A small-molecule ligand and the protein it binds are described below.
Small molecule (SMILES): CC(C)=CCC/C(C)=C/CC/C(C)=C/CONC(=O)CP(=O)(O)O

Sequence of chain 1.A:
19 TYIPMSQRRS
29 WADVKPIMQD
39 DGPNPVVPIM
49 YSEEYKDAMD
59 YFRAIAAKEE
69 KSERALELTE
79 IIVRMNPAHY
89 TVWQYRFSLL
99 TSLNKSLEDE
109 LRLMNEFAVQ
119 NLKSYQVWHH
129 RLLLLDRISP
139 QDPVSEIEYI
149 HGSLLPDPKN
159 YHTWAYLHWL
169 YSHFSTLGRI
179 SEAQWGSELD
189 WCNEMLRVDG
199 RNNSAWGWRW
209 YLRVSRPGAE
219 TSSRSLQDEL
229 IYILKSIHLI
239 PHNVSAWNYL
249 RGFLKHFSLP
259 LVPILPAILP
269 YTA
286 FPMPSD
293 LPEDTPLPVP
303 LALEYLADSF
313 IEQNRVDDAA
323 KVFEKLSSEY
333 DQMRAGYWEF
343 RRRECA

Sequence of chain 1.C:
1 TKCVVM

Binding-site contacts:
Ligand atom C18 contacts residue TYR409 of chain 1.B at 3.5 Å (hydrophobic).
Ligand atom C23 contacts residue HIS266 of chain 1.B at 3.8 Å.
Ligand atom C15 contacts residue VAL5 of chain 1.C at 3.8 Å (hydrophobic).
Ligand atom O36 contacts residue LYS121 of chain 1.A at 3.6 Å.
Ligand atom C34 contacts residue VAL4 of chain 1.C at 3.9 Å (hydrophobic).
Ligand atom C10 contacts residue ARG197 of chain 1.B at 3.6 Å.
Ligand atom P46 contacts residue TYR326 of chain 1.B at 3.4 Å.
Ligand atom O49 contacts residue TYR326 of chain 1.B at 2.5 Å (h-bond).
Ligand atom C2 contacts residue ARG197 of chain 1.B at 3.9 Å.
Ligand atom C15 contacts residue GLY268 of chain 1.B at 3.5 Å.
Ligand atom O50 contacts residue ARG317 of chain 1.B at 2.8 Å.
Ligand atom C12 contacts residue TRP329 of chain 1.B at 3.5 Å (hydrophobic).
Ligand atom C30 contacts residue TYR269 of chain 1.B at 3.7 Å (hydrophobic).
Ligand atom C24 contacts residue TYR269 of chain 1.B at 3.6 Å (hydrophobic).
Ligand atom C18 contacts residue GLY268 of chain 1.B at 3.8 Å.
Ligand atom C12 contacts residue GLY268 of chain 1.B at 3.8 Å.
Ligand atom O50 contacts residue HIS266 of chain 1.B at 2.7 Å.
Ligand atom C6 contacts residue CYS272 of chain 1.B at 3.5 Å (hydrophobic).
Ligand atom O51 contacts residue LYS320 of chain 1.B at 2.7 Å (salt-bridge).
Ligand atom O44 contacts residue ARG317 of chain 1.B at 3.4 Å (salt-bridge).
Ligand atom C34 contacts residue HIS160 of chain 1.A at 3.9 Å.
Ligand atom C43 contacts residue LYS121 of chain 1.A at 3.7 Å.
Ligand atom C45 contacts residue TYR326 of chain 1.B at 3.5 Å (hydrophobic).
Ligand atom C12 contacts residue VAL5 of chain 1.C at 3.7 Å (hydrophobic).
Ligand atom C1 contacts residue TRP90 of chain 1.B at 3.7 Å (hydrophobic).
Ligand atom C35 contacts residue TYR159 of chain 1.A at 3.9 Å (hydrophobic).
Ligand atom O44 contacts residue LYS320 of chain 1.B at 3.9 Å.
Ligand atom N42 contacts residue LYS121 of chain 1.A at 3.9 Å.
Ligand atom O44 contacts residue LYS121 of chain 1.A at 3.9 Å.
Ligand atom C1 contacts residue LEU141 of chain 1.B at 3.5 Å (hydrophobic).
Ligand atom C24 contacts residue TYR123 of chain 1.A at 3.1 Å (hydrophobic).
Ligand atom C1 contacts residue VAL5 of chain 1.C at 3.7 Å (hydrophobic).
Ligand atom C18 contacts residue TRP329 of chain 1.B at 3.5 Å (hydrophobic).
Ligand atom C30 contacts residue HIS266 of chain 1.B at 3.6 Å.
Ligand atom C30 contacts residue TYR159 of chain 1.A at 3.6 Å (hydrophobic).
Ligand atom C11 contacts residue GLY268 of chain 1.B at 3.8 Å.
Ligand atom O50 contacts residue TYR326 of chain 1.B at 3.6 Å.
Ligand atom C22 contacts residue GLY268 of chain 1.B at 3.8 Å.
Ligand atom C6 contacts residue TRP329 of chain 1.B at 3.5 Å (hydrophobic).
Ligand atom C24 contacts residue VAL4 of chain 1.C at 3.7 Å (hydrophobic).

Sequence of chain 1.B:
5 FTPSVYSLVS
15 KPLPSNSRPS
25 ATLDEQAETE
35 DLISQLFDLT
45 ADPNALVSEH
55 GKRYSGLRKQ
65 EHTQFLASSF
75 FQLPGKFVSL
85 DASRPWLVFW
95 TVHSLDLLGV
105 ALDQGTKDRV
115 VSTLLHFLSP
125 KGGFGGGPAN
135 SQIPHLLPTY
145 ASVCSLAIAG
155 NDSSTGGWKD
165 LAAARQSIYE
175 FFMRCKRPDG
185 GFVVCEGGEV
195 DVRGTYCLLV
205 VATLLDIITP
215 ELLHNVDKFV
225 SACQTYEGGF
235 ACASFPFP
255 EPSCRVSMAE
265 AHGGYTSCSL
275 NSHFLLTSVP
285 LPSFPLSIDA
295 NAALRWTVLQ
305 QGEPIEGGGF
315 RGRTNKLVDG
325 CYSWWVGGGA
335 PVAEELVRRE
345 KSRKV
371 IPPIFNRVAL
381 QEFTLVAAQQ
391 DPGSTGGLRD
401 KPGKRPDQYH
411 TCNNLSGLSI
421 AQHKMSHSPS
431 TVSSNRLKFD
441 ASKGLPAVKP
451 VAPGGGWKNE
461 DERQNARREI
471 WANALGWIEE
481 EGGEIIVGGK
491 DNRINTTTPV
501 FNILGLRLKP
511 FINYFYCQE